Sequence of chain 2.A:
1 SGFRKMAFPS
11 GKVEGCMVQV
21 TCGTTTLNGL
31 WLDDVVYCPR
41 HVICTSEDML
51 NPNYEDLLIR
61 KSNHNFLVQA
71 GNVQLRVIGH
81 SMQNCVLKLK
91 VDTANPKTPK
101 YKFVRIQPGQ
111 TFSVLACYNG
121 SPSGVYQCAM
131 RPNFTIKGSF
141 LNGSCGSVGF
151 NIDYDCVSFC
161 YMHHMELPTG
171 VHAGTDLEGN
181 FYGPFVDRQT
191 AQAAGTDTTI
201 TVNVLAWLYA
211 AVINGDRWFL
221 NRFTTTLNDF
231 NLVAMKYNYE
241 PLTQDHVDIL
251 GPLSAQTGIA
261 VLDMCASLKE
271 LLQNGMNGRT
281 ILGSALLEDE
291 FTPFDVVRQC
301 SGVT

Binding-site contacts:
Ligand atom C3 contacts residue GLY143 of chain 2.A at 4.4 Å.
Ligand atom C contacts residue CYS145 of chain 2.A at 1.8 Å (hydrophobic).
Ligand atom N contacts residue ASN142 of chain 2.A at 4.5 Å.
Ligand atom C5 contacts residue ASN142 of chain 2.A at 3.6 Å.
Ligand atom N contacts residue GLY143 of chain 2.A at 4.1 Å.
Ligand atom C contacts residue SER144 of chain 2.A at 4.2 Å.
Ligand atom O contacts residue CYS145 of chain 2.A at 2.9 Å (h-bond).
Ligand atom C1 contacts residue SER144 of chain 2.A at 4.0 Å.
Ligand atom C13 contacts residue ASN142 of chain 2.A at 4.0 Å.
Ligand atom C2 contacts residue THR25 of chain 2.A at 4.4 Å.
Ligand atom C4 contacts residue ASN142 of chain 2.A at 3.8 Å.
Ligand atom C1 contacts residue ASN142 of chain 2.A at 4.4 Å.
Ligand atom C contacts residue LEU141 of chain 2.A at 4.3 Å (hydrophobic).
Ligand atom C2 contacts residue THR26 of chain 2.A at 4.2 Å.
Ligand atom C2 contacts residue GLY143 of chain 2.A at 4.0 Å.
Ligand atom C6 contacts residue CYS145 of chain 2.A at 3.6 Å (hydrophobic).
Ligand atom C10 contacts residue SER46 of chain 2.A at 3.8 Å.
Ligand atom C6 contacts residue HIS41 of chain 2.A at 3.5 Å.
Ligand atom N contacts residue HIS41 of chain 2.A at 4.1 Å.
Ligand atom C10 contacts residue GLN189 of chain 2.A at 4.0 Å.
Ligand atom O1 contacts residue SER46 of chain 2.A at 4.1 Å.
Ligand atom O contacts residue ASN142 of chain 2.A at 3.9 Å.
Ligand atom N1 contacts residue ASN142 of chain 2.A at 3.6 Å.
Ligand atom N contacts residue CYS145 of chain 2.A at 3.5 Å (h-bond).
Ligand atom C1 contacts residue GLY143 of chain 2.A at 3.5 Å.
Ligand atom C3 contacts residue ASN142 of chain 2.A at 3.7 Å.
Ligand atom O contacts residue GLY143 of chain 2.A at 2.7 Å (h-bond).
Ligand atom O contacts residue LEU27 of chain 2.A at 4.2 Å.
Ligand atom O contacts residue SER144 of chain 2.A at 3.0 Å (h-bond).
Ligand atom C9 contacts residue GLN189 of chain 2.A at 4.4 Å.
Ligand atom O contacts residue LEU141 of chain 2.A at 4.3 Å.
Ligand atom C1 contacts residue CYS145 of chain 2.A at 2.8 Å (hydrophobic).
Ligand atom C8 contacts residue SER46 of chain 2.A at 4.4 Å.
Ligand atom C9 contacts residue SER46 of chain 2.A at 3.4 Å.
Ligand atom C contacts residue GLY143 of chain 2.A at 4.4 Å.

The protein below binds the small molecule below.
Small molecule (SMILES): CC(=O)N1CCC(NC(=O)c2ccccc2)CC1